A small-molecule ligand and the protein it binds are described below.
Small molecule (SMILES): N[C@@H](CCCN[P](N)(=O)NS(=O)(=O)O)C(=O)O

Sequence of chain 1.B:
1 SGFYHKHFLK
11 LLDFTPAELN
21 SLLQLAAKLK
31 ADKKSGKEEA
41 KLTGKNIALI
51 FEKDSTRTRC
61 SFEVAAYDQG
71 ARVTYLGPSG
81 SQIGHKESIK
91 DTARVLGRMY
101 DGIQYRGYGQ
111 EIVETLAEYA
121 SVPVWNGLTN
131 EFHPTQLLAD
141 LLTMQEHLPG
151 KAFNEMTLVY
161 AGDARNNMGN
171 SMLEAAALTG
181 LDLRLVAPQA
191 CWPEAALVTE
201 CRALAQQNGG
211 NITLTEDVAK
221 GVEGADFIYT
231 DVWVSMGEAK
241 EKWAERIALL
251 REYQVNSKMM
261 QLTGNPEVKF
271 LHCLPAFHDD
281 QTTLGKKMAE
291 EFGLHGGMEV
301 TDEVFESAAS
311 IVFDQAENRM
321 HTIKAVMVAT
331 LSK

Sequence of chain 1.C:
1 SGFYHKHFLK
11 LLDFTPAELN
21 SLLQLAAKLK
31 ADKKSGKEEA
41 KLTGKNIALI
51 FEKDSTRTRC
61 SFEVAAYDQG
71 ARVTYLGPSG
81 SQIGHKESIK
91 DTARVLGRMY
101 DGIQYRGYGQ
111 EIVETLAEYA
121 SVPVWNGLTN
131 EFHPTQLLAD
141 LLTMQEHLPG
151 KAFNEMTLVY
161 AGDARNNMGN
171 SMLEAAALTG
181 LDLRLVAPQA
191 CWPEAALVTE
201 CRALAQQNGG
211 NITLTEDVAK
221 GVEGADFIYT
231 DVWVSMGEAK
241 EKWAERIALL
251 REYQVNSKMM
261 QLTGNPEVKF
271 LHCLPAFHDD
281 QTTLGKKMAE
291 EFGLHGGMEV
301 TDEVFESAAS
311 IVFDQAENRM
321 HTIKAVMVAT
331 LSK

Binding-site contacts:
Ligand atom O3 contacts residue HIS133 of chain 1.C at 2.7 Å (h-bond).
Ligand atom O4 contacts residue MET236 of chain 1.C at 2.8 Å (h-bond).
Ligand atom O4 contacts residue SER235 of chain 1.C at 3.5 Å.
Ligand atom O2 contacts residue THR56 of chain 1.C at 3.6 Å (h-bond).
Ligand atom N3 contacts residue ASP231 of chain 1.C at 2.5 Å (salt-bridge).
Ligand atom O1 contacts residue GLN82 of chain 1.B at 2.9 Å (h-bond).
Ligand atom O2 contacts residue ARG106 of chain 1.C at 3.4 Å (salt-bridge).
Ligand atom S contacts residue ARG106 of chain 1.C at 3.6 Å.
Ligand atom O2 contacts residue SER55 of chain 1.C at 2.6 Å (h-bond).
Ligand atom O contacts residue ARG57 of chain 1.C at 2.8 Å (salt-bridge).
Ligand atom S contacts residue THR56 of chain 1.C at 3.6 Å.
Ligand atom O contacts residue GLN82 of chain 1.B at 3.5 Å.
Ligand atom O5 contacts residue ASN167 of chain 1.C at 3.0 Å (h-bond).
Ligand atom O2 contacts residue ARG57 of chain 1.C at 3.4 Å (salt-bridge).
Ligand atom O2 contacts residue THR58 of chain 1.C at 2.9 Å (h-bond).
Ligand atom N3 contacts residue SER235 of chain 1.C at 2.8 Å (h-bond).
Ligand atom C contacts residue MET236 of chain 1.C at 3.6 Å (hydrophobic).
Ligand atom O3 contacts residue ARG319 of chain 1.C at 3.0 Å (salt-bridge).
Ligand atom C contacts residue SER235 of chain 1.C at 3.5 Å.
Ligand atom N contacts residue GLN136 of chain 1.C at 2.6 Å (h-bond).
Ligand atom N contacts residue LEU274 of chain 1.C at 3.1 Å (h-bond).
Ligand atom C4 contacts residue LEU274 of chain 1.C at 3.5 Å (hydrophobic).
Ligand atom N3 contacts residue ASN167 of chain 1.C at 2.9 Å (h-bond).
Ligand atom N3 contacts residue ASN166 of chain 1.C at 3.5 Å (h-bond).
Ligand atom P contacts residue LEU274 of chain 1.C at 3.3 Å.
Ligand atom N contacts residue ARG319 of chain 1.C at 3.1 Å (salt-bridge).
Ligand atom N2 contacts residue LEU274 of chain 1.C at 3.6 Å.
Ligand atom O1 contacts residue ARG106 of chain 1.C at 2.8 Å (salt-bridge).
Ligand atom O contacts residue THR56 of chain 1.C at 2.7 Å (h-bond).
Ligand atom C2 contacts residue ASP231 of chain 1.C at 3.6 Å.
Ligand atom C4 contacts residue HIS133 of chain 1.C at 3.6 Å.
Ligand atom N contacts residue CYS273 of chain 1.C at 2.8 Å (h-bond).
Ligand atom S contacts residue ARG57 of chain 1.C at 3.6 Å.
Ligand atom N2 contacts residue ARG57 of chain 1.C at 2.8 Å (salt-bridge).
Ligand atom N1 contacts residue LEU274 of chain 1.C at 3.0 Å (h-bond).
Ligand atom O3 contacts residue THR58 of chain 1.C at 3.1 Å (h-bond).
Ligand atom O5 contacts residue SER235 of chain 1.C at 3.4 Å.
Ligand atom P contacts residue ARG319 of chain 1.C at 3.6 Å.
Ligand atom O3 contacts residue ARG106 of chain 1.C at 2.8 Å (salt-bridge).
Ligand atom C1 contacts residue ASP231 of chain 1.C at 3.3 Å.